Binding-site contacts:
Ligand atom C5 contacts residue ASN85 of chain 1.D at 3.7 Å.
Ligand atom C3 contacts residue GLN63 of chain 1.D at 3.9 Å.
Ligand atom C8 contacts residue GLN63 of chain 1.D at 3.7 Å.
Ligand atom C8 contacts residue GLN83 of chain 1.D at 3.3 Å.
Ligand atom O7 contacts residue ASN176 of chain 1.D at 3.0 Å (h-bond).
Ligand atom C1 contacts residue VAL89 of chain 1.D at 4.1 Å (hydrophobic).
Ligand atom C7 contacts residue ASN85 of chain 1.D at 3.6 Å.
Ligand atom N2 contacts residue GLN83 of chain 1.D at 4.1 Å.
Ligand atom C7 contacts residue GLN83 of chain 1.D at 4.0 Å.
Ligand atom C1 contacts residue ASN85 of chain 1.D at 1.4 Å.
Ligand atom N2 contacts residue GLN63 of chain 1.D at 3.0 Å (h-bond).
Ligand atom C2 contacts residue GLN63 of chain 1.D at 3.9 Å.
Ligand atom O5 contacts residue VAL89 of chain 1.D at 3.5 Å.
Ligand atom N2 contacts residue ASN85 of chain 1.D at 3.0 Å (h-bond).
Ligand atom C2 contacts residue ASN85 of chain 1.D at 2.5 Å.
Ligand atom O7 contacts residue ASN85 of chain 1.D at 3.7 Å.
Ligand atom C3 contacts residue ASN85 of chain 1.D at 3.8 Å.
Ligand atom C1 contacts residue GLN63 of chain 1.D at 3.7 Å.
Ligand atom O5 contacts residue ASN85 of chain 1.D at 2.3 Å (h-bond).
Ligand atom C7 contacts residue GLN63 of chain 1.D at 3.8 Å.
Ligand atom C4 contacts residue ASN85 of chain 1.D at 4.2 Å.
Ligand atom C7 contacts residue ASN176 of chain 1.D at 4.1 Å.
Ligand atom C6 contacts residue VAL89 of chain 1.D at 4.4 Å (hydrophobic).

Sequence of chain 1.D:
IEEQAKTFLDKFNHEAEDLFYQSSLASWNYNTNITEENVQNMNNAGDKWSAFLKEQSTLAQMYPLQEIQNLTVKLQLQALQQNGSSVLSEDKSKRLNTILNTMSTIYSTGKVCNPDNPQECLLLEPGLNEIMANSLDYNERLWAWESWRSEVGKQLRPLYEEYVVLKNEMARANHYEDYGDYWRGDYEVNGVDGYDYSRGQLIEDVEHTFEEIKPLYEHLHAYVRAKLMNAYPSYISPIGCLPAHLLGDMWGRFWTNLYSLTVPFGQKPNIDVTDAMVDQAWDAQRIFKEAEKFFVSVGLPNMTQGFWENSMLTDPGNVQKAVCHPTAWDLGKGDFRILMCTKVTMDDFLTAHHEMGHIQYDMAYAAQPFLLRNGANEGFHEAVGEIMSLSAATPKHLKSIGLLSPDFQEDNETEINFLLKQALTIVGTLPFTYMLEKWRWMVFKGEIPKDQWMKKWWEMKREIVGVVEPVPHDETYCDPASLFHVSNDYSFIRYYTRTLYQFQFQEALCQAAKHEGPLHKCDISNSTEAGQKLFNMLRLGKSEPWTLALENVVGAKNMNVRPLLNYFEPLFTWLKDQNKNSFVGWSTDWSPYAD

A protein and the small-molecule ligand that binds it are described below.
Small molecule (SMILES): CC(=O)N[C@H]1[C@H](O[C@H]2[C@H](O)[C@@H](NC(C)=O)CO[C@@H]2CO)O[C@H](CO)[C@@H](O)[C@@H]1O